A small-molecule ligand and the protein it binds are described below.
Small molecule (SMILES): CCCNC(=O)c1cn2ncnc(Nc3cc(C(=O)Nc4ccon4)ccc3C)c2c1C

Binding-site contacts:
Ligand atom C20 contacts residue LYS59 of chain 1.A at 3.7 Å.
Ligand atom N28 contacts residue ASP174 of chain 1.A at 3.6 Å.
Ligand atom N26 contacts residue LEU81 of chain 1.A at 3.7 Å.
Ligand atom C13 contacts residue ALA117 of chain 1.A at 3.7 Å (hydrophobic).
Ligand atom C18 contacts residue THR112 of chain 1.A at 3.6 Å.
Ligand atom C30 contacts residue LEU80 of chain 1.A at 3.5 Å (hydrophobic).
Ligand atom C6 contacts residue LEU173 of chain 1.A at 3.7 Å (hydrophobic).
Ligand atom C27 contacts residue GLU77 of chain 1.A at 3.5 Å.
Ligand atom C21 contacts residue GLU77 of chain 1.A at 3.3 Å.
Ligand atom C31 contacts residue LEU177 of chain 1.A at 3.3 Å (hydrophobic).
Ligand atom C19 contacts residue THR112 of chain 1.A at 3.5 Å.
Ligand atom C32 contacts residue LEU110 of chain 1.A at 3.6 Å (hydrophobic).
Ligand atom C15 contacts residue VAL36 of chain 1.A at 3.8 Å (hydrophobic).
Ligand atom O25 contacts residue ASP174 of chain 1.A at 2.9 Å (salt-bridge).
Ligand atom O11 contacts residue LEU114 of chain 1.A at 3.2 Å.
Ligand atom C32 contacts residue ALA57 of chain 1.A at 3.4 Å (hydrophobic).
Ligand atom C3 contacts residue VAL44 of chain 1.A at 3.6 Å (hydrophobic).
Ligand atom C16 contacts residue HIS113 of chain 1.A at 3.1 Å.
Ligand atom N28 contacts residue PHE175 of chain 1.A at 3.4 Å.
Ligand atom N17 contacts residue THR112 of chain 1.A at 3.3 Å (h-bond).
Ligand atom C32 contacts residue LYS59 of chain 1.A at 3.7 Å.
Ligand atom N26 contacts residue ASP174 of chain 1.A at 3.7 Å.
Ligand atom O29 contacts residue PHE175 of chain 1.A at 3.0 Å (h-bond).
Ligand atom C30 contacts residue LEU177 of chain 1.A at 3.5 Å (hydrophobic).
Ligand atom C24 contacts residue GLU77 of chain 1.A at 3.7 Å.
Ligand atom N28 contacts residue LEU81 of chain 1.A at 3.6 Å.
Ligand atom C24 contacts residue ASP174 of chain 1.A at 3.3 Å.
Ligand atom O11 contacts residue MET115 of chain 1.A at 2.6 Å (h-bond).
Ligand atom C16 contacts residue THR112 of chain 1.A at 3.4 Å.
Ligand atom N26 contacts residue GLU77 of chain 1.A at 2.8 Å (salt-bridge).
Ligand atom C16 contacts residue ALA57 of chain 1.A at 3.6 Å (hydrophobic).
Ligand atom C10 contacts residue LEU114 of chain 1.A at 3.6 Å (hydrophobic).
Ligand atom C21 contacts residue LYS59 of chain 1.A at 3.6 Å.
Ligand atom O25 contacts residue LEU173 of chain 1.A at 3.6 Å.
Ligand atom O25 contacts residue ILE90 of chain 1.A at 3.2 Å.
Ligand atom C13 contacts residue MET115 of chain 1.A at 3.4 Å (hydrophobic).
Ligand atom C32 contacts residue THR112 of chain 1.A at 3.7 Å.
Ligand atom C14 contacts residue MET115 of chain 1.A at 3.4 Å (hydrophobic).
Ligand atom C31 contacts residue GLU77 of chain 1.A at 3.4 Å.
Ligand atom C30 contacts residue PHE175 of chain 1.A at 3.1 Å (hydrophobic).

Sequence of chain 1.A:
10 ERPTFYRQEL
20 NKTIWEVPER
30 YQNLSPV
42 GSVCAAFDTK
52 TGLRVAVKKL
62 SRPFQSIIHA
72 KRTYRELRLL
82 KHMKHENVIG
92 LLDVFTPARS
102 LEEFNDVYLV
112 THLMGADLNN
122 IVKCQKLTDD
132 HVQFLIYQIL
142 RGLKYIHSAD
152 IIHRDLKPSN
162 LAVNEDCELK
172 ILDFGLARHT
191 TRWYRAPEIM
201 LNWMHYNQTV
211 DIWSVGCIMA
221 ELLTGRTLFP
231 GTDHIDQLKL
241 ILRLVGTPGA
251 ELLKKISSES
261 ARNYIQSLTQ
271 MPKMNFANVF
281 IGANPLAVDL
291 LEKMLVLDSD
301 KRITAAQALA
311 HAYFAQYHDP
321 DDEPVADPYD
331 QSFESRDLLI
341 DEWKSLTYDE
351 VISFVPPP